Sequence of chain 1.A:
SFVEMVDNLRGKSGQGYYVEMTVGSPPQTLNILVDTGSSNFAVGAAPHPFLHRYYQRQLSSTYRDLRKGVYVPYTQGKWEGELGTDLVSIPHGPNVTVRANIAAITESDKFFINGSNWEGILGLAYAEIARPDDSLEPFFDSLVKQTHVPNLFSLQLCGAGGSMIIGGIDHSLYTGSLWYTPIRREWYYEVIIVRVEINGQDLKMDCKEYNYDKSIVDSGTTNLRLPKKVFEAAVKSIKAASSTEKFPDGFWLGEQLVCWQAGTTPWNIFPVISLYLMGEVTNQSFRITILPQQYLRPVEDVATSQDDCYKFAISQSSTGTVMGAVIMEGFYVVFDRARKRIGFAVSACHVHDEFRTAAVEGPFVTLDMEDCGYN

A protein and the small-molecule ligand that binds it are described below.
Small molecule (SMILES): CCCN1C(=O)OC[C@@H]1Cc1cc(C[C@@H]2CS(=O)(=O)C[C@H](NCc3cccc(C(C)C)c3)[C@H]2O)ccc1O

Binding-site contacts:
Ligand atom C2 contacts residue ASP244 of chain 1.A at 3.3 Å.
Ligand atom N33 contacts residue GLY246 of chain 1.A at 3.5 Å (h-bond).
Ligand atom C43 contacts residue SER26 of chain 1.A at 3.2 Å.
Ligand atom C5 contacts residue ASP244 of chain 1.A at 3.4 Å.
Ligand atom C58 contacts residue TYR214 of chain 1.A at 3.4 Å (hydrophobic).
Ligand atom N52 contacts residue ASP244 of chain 1.A at 2.8 Å (salt-bridge).
Ligand atom O39 contacts residue GLY246 of chain 1.A at 3.4 Å (h-bond).
Ligand atom C43 contacts residue GLY29 of chain 1.A at 3.5 Å.
Ligand atom C2 contacts residue THR247 of chain 1.A at 3.1 Å.
Ligand atom O50 contacts residue SER51 of chain 1.A at 3.6 Å.
Ligand atom C11 contacts residue GLY246 of chain 1.A at 3.2 Å.
Ligand atom O78 contacts residue THR88 of chain 1.A at 2.9 Å (h-bond).
Ligand atom O50 contacts residue ASP48 of chain 1.A at 2.6 Å (salt-bridge).
Ligand atom C65 contacts residue THR88 of chain 1.A at 3.3 Å.
Ligand atom C21 contacts residue GLN89 of chain 1.A at 3.5 Å.
Ligand atom C43 contacts residue THR248 of chain 1.A at 3.2 Å.
Ligand atom O26 contacts residue ILE126 of chain 1.A at 3.4 Å.
Ligand atom O35 contacts residue GLN89 of chain 1.A at 3.3 Å (h-bond).
Ligand atom O50 contacts residue TYR87 of chain 1.A at 3.4 Å.
Ligand atom C54 contacts residue GLY50 of chain 1.A at 3.3 Å.
Ligand atom C54 contacts residue ASP244 of chain 1.A at 3.5 Å.
Ligand atom O78 contacts residue TYR87 of chain 1.A at 3.3 Å.
Ligand atom C40 contacts residue GLY246 of chain 1.A at 2.9 Å.
Ligand atom N52 contacts residue GLY50 of chain 1.A at 3.1 Å (h-bond).
Ligand atom C46 contacts residue GLY29 of chain 1.A at 3.5 Å.
Ligand atom C69 contacts residue VAL85 of chain 1.A at 3.6 Å (hydrophobic).
Ligand atom C21 contacts residue PHE124 of chain 1.A at 3.5 Å (hydrophobic).
Ligand atom O26 contacts residue PHE124 of chain 1.A at 2.5 Å (h-bond).
Ligand atom C61 contacts residue PRO86 of chain 1.A at 3.4 Å (hydrophobic).
Ligand atom O39 contacts residue THR248 of chain 1.A at 3.4 Å (h-bond).
Ligand atom C73 contacts residue ILE142 of chain 1.A at 3.6 Å (hydrophobic).
Ligand atom C46 contacts residue SER245 of chain 1.A at 3.5 Å.
Ligand atom O78 contacts residue GLN89 of chain 1.A at 3.3 Å (h-bond).
Ligand atom C58 contacts residue GLY50 of chain 1.A at 3.2 Å.
Ligand atom C46 contacts residue SER26 of chain 1.A at 3.3 Å.
Ligand atom C60 contacts residue TYR214 of chain 1.A at 3.5 Å (hydrophobic).
Ligand atom C22 contacts residue PHE124 of chain 1.A at 3.5 Å (hydrophobic).
Ligand atom C36 contacts residue ILE126 of chain 1.A at 3.5 Å (hydrophobic).
Ligand atom C7 contacts residue ASP48 of chain 1.A at 3.6 Å.
Ligand atom C22 contacts residue GLN89 of chain 1.A at 3.3 Å.